Binding-site contacts:
Ligand atom C contacts residue THR56 of chain 1.B at 3.2 Å.
Ligand atom C5 contacts residue HEM1 of chain 1.G at 3.5 Å.
Ligand atom C7 contacts residue PHE21 of chain 1.B at 3.6 Å (hydrophobic).
Ligand atom C5 contacts residue PHE35 of chain 1.B at 3.7 Å (hydrophobic).
Ligand atom C4 contacts residue HEM1 of chain 1.G at 2.8 Å.
Ligand atom C contacts residue TYR38 of chain 1.B at 2.7 Å (hydrophobic).
Ligand atom C contacts residue PHE52 of chain 1.B at 2.6 Å (hydrophobic).
Ligand atom C8 contacts residue PHE21 of chain 1.B at 3.1 Å (hydrophobic).
Ligand atom C4 contacts residue TYR38 of chain 1.B at 3.7 Å (hydrophobic).
Ligand atom C2 contacts residue THR56 of chain 1.B at 3.6 Å.
Ligand atom C3 contacts residue THR56 of chain 1.B at 4.0 Å.
Ligand atom C9 contacts residue THR56 of chain 1.B at 2.9 Å.
Ligand atom C2 contacts residue HIS55 of chain 1.B at 4.2 Å.
Ligand atom C contacts residue LYS51 of chain 1.B at 3.9 Å.
Ligand atom C9 contacts residue PHE21 of chain 1.B at 2.6 Å (hydrophobic).
Ligand atom C1 contacts residue PHE21 of chain 1.B at 3.8 Å (hydrophobic).
Ligand atom C8 contacts residue VAL59 of chain 1.B at 4.2 Å (hydrophobic).
Ligand atom C2 contacts residue PHE21 of chain 1.B at 3.7 Å (hydrophobic).
Ligand atom C5 contacts residue HIS55 of chain 1.B at 3.9 Å.
Ligand atom C2 contacts residue PHE35 of chain 1.B at 4.1 Å (hydrophobic).
Ligand atom C2 contacts residue TYR38 of chain 1.B at 3.1 Å (hydrophobic).
Ligand atom C3 contacts residue TYR38 of chain 1.B at 2.6 Å (hydrophobic).
Ligand atom C6 contacts residue HEM1 of chain 1.G at 2.7 Å.
Ligand atom C5 contacts residue VAL59 of chain 1.B at 3.4 Å (hydrophobic).
Ligand atom C9 contacts residue LEU25 of chain 1.B at 4.2 Å (hydrophobic).
Ligand atom C1 contacts residue TYR38 of chain 1.B at 2.8 Å (hydrophobic).
Ligand atom C3 contacts residue HEM1 of chain 1.G at 3.7 Å.
Ligand atom C7 contacts residue PHE35 of chain 1.B at 3.7 Å (hydrophobic).
Ligand atom C6 contacts residue VAL59 of chain 1.B at 3.1 Å (hydrophobic).
Ligand atom C7 contacts residue HIS55 of chain 1.B at 4.2 Å.
Ligand atom C8 contacts residue PHE35 of chain 1.B at 3.9 Å (hydrophobic).
Ligand atom C4 contacts residue PHE35 of chain 1.B at 3.6 Å (hydrophobic).
Ligand atom C8 contacts residue THR56 of chain 1.B at 3.5 Å.
Ligand atom C3 contacts residue HIS55 of chain 1.B at 3.0 Å.
Ligand atom C1 contacts residue PHE52 of chain 1.B at 3.3 Å (hydrophobic).
Ligand atom C1 contacts residue THR56 of chain 1.B at 3.3 Å.
Ligand atom C9 contacts residue PHE52 of chain 1.B at 2.8 Å (hydrophobic).
Ligand atom C4 contacts residue HIS55 of chain 1.B at 3.3 Å.
Ligand atom C7 contacts residue VAL59 of chain 1.B at 3.1 Å (hydrophobic).
Ligand atom C9 contacts residue TYR38 of chain 1.B at 3.3 Å (hydrophobic).

Sequence of chain 1.B:
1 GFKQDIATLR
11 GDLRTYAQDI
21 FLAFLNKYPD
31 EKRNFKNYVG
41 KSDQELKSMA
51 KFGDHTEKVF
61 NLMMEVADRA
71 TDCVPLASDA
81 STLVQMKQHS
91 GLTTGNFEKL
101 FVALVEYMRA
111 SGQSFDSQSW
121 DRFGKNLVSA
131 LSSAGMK

A protein and the small-molecule ligand that binds it are described below.
Small molecule (SMILES): CC1=CC=C(C(C)C)CC1